Sequence of chain 2.K:
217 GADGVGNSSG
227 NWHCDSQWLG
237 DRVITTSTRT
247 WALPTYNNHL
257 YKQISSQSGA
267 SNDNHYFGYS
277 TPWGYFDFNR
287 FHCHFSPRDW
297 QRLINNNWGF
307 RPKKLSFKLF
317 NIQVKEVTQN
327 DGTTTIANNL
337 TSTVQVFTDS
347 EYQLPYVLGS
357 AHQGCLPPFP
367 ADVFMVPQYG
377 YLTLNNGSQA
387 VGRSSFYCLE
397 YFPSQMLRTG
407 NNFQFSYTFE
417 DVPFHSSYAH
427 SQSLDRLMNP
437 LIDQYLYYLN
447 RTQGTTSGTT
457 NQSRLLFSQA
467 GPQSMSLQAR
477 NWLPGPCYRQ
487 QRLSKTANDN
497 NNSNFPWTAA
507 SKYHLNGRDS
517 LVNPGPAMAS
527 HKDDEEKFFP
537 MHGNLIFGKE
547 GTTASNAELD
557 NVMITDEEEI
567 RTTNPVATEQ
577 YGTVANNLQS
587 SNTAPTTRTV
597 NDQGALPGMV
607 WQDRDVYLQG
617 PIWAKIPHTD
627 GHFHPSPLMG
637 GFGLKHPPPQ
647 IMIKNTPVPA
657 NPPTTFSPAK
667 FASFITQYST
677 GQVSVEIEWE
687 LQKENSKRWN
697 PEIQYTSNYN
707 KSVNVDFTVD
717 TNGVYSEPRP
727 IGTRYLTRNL

A small-molecule ligand and the protein it binds are described below.
Small molecule (SMILES): Nc1ncnc2c1ncn2[C@H]1C[C@H](O)[C@@H](COP(=O)(O)O)O1

Binding-site contacts:
Ligand atom O4' contacts residue PRO631 of chain 2.K at 4.1 Å.
Ligand atom N6 contacts residue SER632 of chain 2.K at 4.0 Å.
Ligand atom N6 contacts residue GLY637 of chain 2.K at 4.0 Å.
Ligand atom N1 contacts residue VAL418 of chain 2.K at 3.8 Å.
Ligand atom C1' contacts residue HIS630 of chain 2.K at 3.8 Å.
Ligand atom O5' contacts residue PHE629 of chain 2.K at 3.9 Å.
Ligand atom O5' contacts residue PRO631 of chain 2.K at 4.0 Å.
Ligand atom C6 contacts residue GLY639 of chain 2.K at 3.8 Å.
Ligand atom N7 contacts residue SER632 of chain 2.K at 3.8 Å.
Ligand atom O2P contacts residue PHE629 of chain 2.K at 3.4 Å (h-bond).
Ligand atom N7 contacts residue ASP609 of chain 2.K at 4.1 Å.
Ligand atom C8 contacts residue HIS630 of chain 2.K at 3.1 Å.
Ligand atom O2P contacts residue HIS628 of chain 2.K at 3.8 Å.
Ligand atom N6 contacts residue VAL418 of chain 2.K at 3.8 Å.
Ligand atom N9 contacts residue HIS630 of chain 2.K at 3.8 Å.
Ligand atom N6 contacts residue PRO631 of chain 2.K at 3.8 Å.
Ligand atom N1 contacts residue PRO419 of chain 2.K at 4.2 Å.
Ligand atom C5 contacts residue PRO631 of chain 2.K at 4.1 Å (hydrophobic).
Ligand atom O4' contacts residue HIS630 of chain 2.K at 4.2 Å.
Ligand atom C8 contacts residue ASP609 of chain 2.K at 4.4 Å.
Ligand atom C2 contacts residue PRO419 of chain 2.K at 4.2 Å (hydrophobic).
Ligand atom P contacts residue PHE629 of chain 2.K at 4.4 Å.
Ligand atom N1 contacts residue PRO631 of chain 2.K at 3.8 Å.
Ligand atom N9 contacts residue PRO419 of chain 2.K at 4.2 Å.
Ligand atom N1 contacts residue GLY639 of chain 2.K at 3.1 Å (h-bond).
Ligand atom N6 contacts residue PRO633 of chain 2.K at 4.2 Å.
Ligand atom C6 contacts residue VAL418 of chain 2.K at 4.0 Å (hydrophobic).
Ligand atom C2 contacts residue GLY639 of chain 2.K at 3.9 Å.
Ligand atom N3 contacts residue PRO419 of chain 2.K at 4.2 Å.
Ligand atom C2' contacts residue PRO419 of chain 2.K at 4.0 Å (hydrophobic).
Ligand atom C6 contacts residue PRO631 of chain 2.K at 3.6 Å (hydrophobic).
Ligand atom C5 contacts residue PRO419 of chain 2.K at 4.2 Å (hydrophobic).
Ligand atom C2 contacts residue PRO631 of chain 2.K at 4.3 Å (hydrophobic).
Ligand atom O2P contacts residue PRO631 of chain 2.K at 3.8 Å.
Ligand atom N6 contacts residue PHE638 of chain 2.K at 3.8 Å.
Ligand atom C4 contacts residue PRO419 of chain 2.K at 4.0 Å (hydrophobic).
Ligand atom C5 contacts residue SER632 of chain 2.K at 4.4 Å.
Ligand atom N6 contacts residue GLY639 of chain 2.K at 2.9 Å (h-bond).
Ligand atom N7 contacts residue HIS630 of chain 2.K at 3.6 Å.
Ligand atom C6 contacts residue PRO419 of chain 2.K at 4.3 Å (hydrophobic).